Binding-site contacts:
Ligand atom O1 contacts residue LEU97 of chain 1.A at 3.6 Å.
Ligand atom C2 contacts residue PHE100 of chain 1.A at 3.8 Å (hydrophobic).
Ligand atom CL1 contacts residue ILE124 of chain 1.A at 4.0 Å.
Ligand atom C1 contacts residue LEU97 of chain 1.A at 3.2 Å (hydrophobic).
Ligand atom C5 contacts residue MET80 of chain 1.A at 3.8 Å (hydrophobic).
Ligand atom C9 contacts residue THR96 of chain 1.A at 3.8 Å.
Ligand atom C6 contacts residue LEU97 of chain 1.A at 3.5 Å (hydrophobic).
Ligand atom C13 contacts residue VAL83 of chain 1.A at 3.7 Å (hydrophobic).
Ligand atom C18 contacts residue PHE58 of chain 1.A at 3.7 Å (hydrophobic).
Ligand atom C22 contacts residue VAL83 of chain 1.A at 3.8 Å (hydrophobic).
Ligand atom C1 contacts residue MET80 of chain 1.A at 3.8 Å (hydrophobic).
Ligand atom C4 contacts residue PHE100 of chain 1.A at 3.6 Å (hydrophobic).
Ligand atom C18 contacts residue PHE100 of chain 1.A at 3.7 Å (hydrophobic).
Ligand atom C10 contacts residue ARG93 of chain 1.A at 3.6 Å.
Ligand atom C2 contacts residue MET80 of chain 1.A at 3.6 Å (hydrophobic).
Ligand atom C1 contacts residue PHE100 of chain 1.A at 3.7 Å (hydrophobic).
Ligand atom C21 contacts residue PHE58 of chain 1.A at 3.6 Å (hydrophobic).
Ligand atom CL1 contacts residue GLY101 of chain 1.A at 3.8 Å.
Ligand atom C7 contacts residue VAL83 of chain 1.A at 3.9 Å (hydrophobic).
Ligand atom C13 contacts residue THR96 of chain 1.A at 3.9 Å.
Ligand atom C23 contacts residue VAL79 of chain 1.A at 3.4 Å (hydrophobic).
Ligand atom C7 contacts residue THR96 of chain 1.A at 3.7 Å.
Ligand atom C9 contacts residue ARG93 of chain 1.A at 3.7 Å.
Ligand atom C12 contacts residue PHE100 of chain 1.A at 3.8 Å (hydrophobic).
Ligand atom C16 contacts residue ARG93 of chain 1.A at 4.0 Å.
Ligand atom C21 contacts residue ALA57 of chain 1.A at 3.7 Å (hydrophobic).
Ligand atom C4 contacts residue MET80 of chain 1.A at 3.5 Å (hydrophobic).
Ligand atom C1 contacts residue GLY101 of chain 1.A at 3.8 Å.
Ligand atom C10 contacts residue LEU97 of chain 1.A at 3.9 Å (hydrophobic).
Ligand atom CL1 contacts residue LEU120 of chain 1.A at 3.7 Å.
Ligand atom C3 contacts residue MET80 of chain 1.A at 3.5 Å (hydrophobic).
Ligand atom C3 contacts residue PHE100 of chain 1.A at 3.7 Å (hydrophobic).
Ligand atom C21 contacts residue MET61 of chain 1.A at 3.9 Å (hydrophobic).
Ligand atom C10 contacts residue PHE84 of chain 1.A at 4.0 Å (hydrophobic).
Ligand atom C5 contacts residue PHE100 of chain 1.A at 3.6 Å (hydrophobic).
Ligand atom N1 contacts residue VAL83 of chain 1.A at 3.9 Å.
Ligand atom C6 contacts residue PHE100 of chain 1.A at 3.6 Å (hydrophobic).
Ligand atom C8 contacts residue THR96 of chain 1.A at 3.6 Å.
Ligand atom O2 contacts residue ARG93 of chain 1.A at 3.1 Å (salt-bridge).
Ligand atom C24 contacts residue VAL79 of chain 1.A at 3.5 Å (hydrophobic).

Sequence of chain 1.A:
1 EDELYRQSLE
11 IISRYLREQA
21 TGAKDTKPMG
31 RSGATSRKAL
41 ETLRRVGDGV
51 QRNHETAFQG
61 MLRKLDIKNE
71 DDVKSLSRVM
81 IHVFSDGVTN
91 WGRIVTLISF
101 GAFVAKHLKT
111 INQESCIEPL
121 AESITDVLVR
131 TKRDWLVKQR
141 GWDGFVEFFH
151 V

This small molecule binds to this protein.
Small molecule (SMILES): O=C(O)c1ccc2c(c1)N(CC1CCC1)C[C@@]1(CCCc3cc(Cl)ccc31)CO2